Sequence of chain 1.C:
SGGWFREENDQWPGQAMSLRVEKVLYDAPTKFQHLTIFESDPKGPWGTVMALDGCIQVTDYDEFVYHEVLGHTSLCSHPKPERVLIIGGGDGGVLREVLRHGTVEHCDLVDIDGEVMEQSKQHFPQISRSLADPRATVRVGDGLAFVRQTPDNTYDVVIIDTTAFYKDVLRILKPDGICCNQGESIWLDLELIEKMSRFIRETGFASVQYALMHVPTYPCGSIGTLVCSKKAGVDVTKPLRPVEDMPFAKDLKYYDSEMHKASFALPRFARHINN

The small molecule below binds the protein below.
Small molecule (SMILES): C[S@@H](CCCN)C[C@H]1O[C@@H](n2cnc3c(N)ncnc32)[C@H](O)[C@@H]1O

Binding-site contacts:
Ligand atom CB contacts residue ASP106 of chain 1.C at 3.5 Å.
Ligand atom CE contacts residue ASP106 of chain 1.C at 3.7 Å.
Ligand atom CA contacts residue HIS82 of chain 1.C at 3.7 Å.
Ligand atom CG contacts residue ASP176 of chain 1.C at 3.3 Å.
Ligand atom N3 contacts residue VAL125 of chain 1.C at 3.7 Å.
Ligand atom CA contacts residue TYR81 of chain 1.C at 3.6 Å (hydrophobic).
Ligand atom N3 contacts residue ASP126 of chain 1.C at 3.6 Å.
Ligand atom O4' contacts residue GLY103 of chain 1.C at 3.5 Å.
Ligand atom C4' contacts residue ASP176 of chain 1.C at 3.6 Å.
Ligand atom C5 contacts residue ILE127 of chain 1.C at 3.7 Å (hydrophobic).
Ligand atom C4' contacts residue ASP126 of chain 1.C at 3.5 Å.
Ligand atom N6 contacts residue ASP157 of chain 1.C at 3.0 Å (salt-bridge).
Ligand atom O4' contacts residue THR177 of chain 1.C at 3.6 Å.
Ligand atom N3 contacts residue GLY103 of chain 1.C at 3.4 Å.
Ligand atom O2' contacts residue ASP128 of chain 1.C at 3.4 Å.
Ligand atom C5' contacts residue THR178 of chain 1.C at 3.5 Å.
Ligand atom C5' contacts residue ASP176 of chain 1.C at 3.6 Å.
Ligand atom C2' contacts residue ASP126 of chain 1.C at 3.5 Å.
Ligand atom C4 contacts residue ILE127 of chain 1.C at 3.6 Å (hydrophobic).
Ligand atom CG contacts residue GLN72 of chain 1.C at 3.6 Å.
Ligand atom C3' contacts residue ASP126 of chain 1.C at 3.4 Å.
Ligand atom C2' contacts residue GLN48 of chain 1.C at 3.6 Å.
Ligand atom CA contacts residue ASP176 of chain 1.C at 3.5 Å.
Ligand atom O3' contacts residue VAL131 of chain 1.C at 3.6 Å.
Ligand atom C1' contacts residue ASP126 of chain 1.C at 3.4 Å.
Ligand atom O2' contacts residue ASP126 of chain 1.C at 2.6 Å (salt-bridge).
Ligand atom C2 contacts residue VAL125 of chain 1.C at 3.3 Å (hydrophobic).
Ligand atom O3' contacts residue ASP126 of chain 1.C at 2.6 Å (salt-bridge).
Ligand atom O4' contacts residue ASP176 of chain 1.C at 3.4 Å (salt-bridge).
Ligand atom O2' contacts residue GLN48 of chain 1.C at 3.0 Å (h-bond).
Ligand atom N contacts residue ASP176 of chain 1.C at 3.0 Å (salt-bridge).
Ligand atom C5' contacts residue THR177 of chain 1.C at 3.6 Å.
Ligand atom CE contacts residue LEU67 of chain 1.C at 3.2 Å (hydrophobic).
Ligand atom N contacts residue HIS82 of chain 1.C at 2.8 Å (h-bond).
Ligand atom C2 contacts residue GLY158 of chain 1.C at 3.7 Å.
Ligand atom C2 contacts residue ILE127 of chain 1.C at 3.4 Å (hydrophobic).
Ligand atom N contacts residue ASP106 of chain 1.C at 2.7 Å (salt-bridge).
Ligand atom CA contacts residue ASP106 of chain 1.C at 3.6 Å.
Ligand atom N3 contacts residue ILE127 of chain 1.C at 3.2 Å (h-bond).
Ligand atom N1 contacts residue GLY158 of chain 1.C at 3.0 Å (h-bond).